This small molecule binds to this protein.
Small molecule (SMILES): CCC(CC)O[C@@H]1C=C(C(=O)O)C[C@H](N)[C@H]1NC(C)=O

Binding-site contacts:
Ligand atom C91 contacts residue ARG216 of chain 3.A at 3.6 Å.
Ligand atom C1 contacts residue ARG216 of chain 3.A at 3.8 Å.
Ligand atom C5 contacts residue ASP75 of chain 3.A at 3.6 Å.
Ligand atom C91 contacts residue GLU200 of chain 3.A at 2.7 Å.
Ligand atom C9 contacts residue ARG216 of chain 3.A at 3.6 Å.
Ligand atom O10 contacts residue ARG76 of chain 3.A at 2.7 Å (salt-bridge).
Ligand atom C10 contacts residue ARG76 of chain 3.A at 3.7 Å.
Ligand atom C6 contacts residue TYR330 of chain 3.A at 3.6 Å (hydrophobic).
Ligand atom C4 contacts residue GLU43 of chain 3.A at 3.4 Å.
Ligand atom O10 contacts residue ASP75 of chain 3.A at 3.2 Å.
Ligand atom C4 contacts residue TYR330 of chain 3.A at 3.3 Å (hydrophobic).
Ligand atom O1A contacts residue ARG216 of chain 3.A at 3.1 Å (salt-bridge).
Ligand atom C10 contacts residue ASP75 of chain 3.A at 3.8 Å.
Ligand atom C3 contacts residue ASP75 of chain 3.A at 3.2 Å.
Ligand atom C82 contacts residue ARG148 of chain 3.A at 3.6 Å.
Ligand atom N4 contacts residue ASP75 of chain 3.A at 2.8 Å (salt-bridge).
Ligand atom O1A contacts residue TYR330 of chain 3.A at 3.6 Å (h-bond).
Ligand atom C82 contacts residue ILE146 of chain 3.A at 3.9 Å (hydrophobic).
Ligand atom C5 contacts residue TYR330 of chain 3.A at 4.0 Å (hydrophobic).
Ligand atom C1 contacts residue TYR330 of chain 3.A at 3.0 Å (hydrophobic).
Ligand atom C81 contacts residue ALA170 of chain 3.A at 4.0 Å (hydrophobic).
Ligand atom O1B contacts residue ARG295 of chain 3.A at 2.9 Å (salt-bridge).
Ligand atom C11 contacts residue TRP102 of chain 3.A at 3.9 Å (hydrophobic).
Ligand atom C11 contacts residue ARG76 of chain 3.A at 3.8 Å.
Ligand atom C81 contacts residue ARG148 of chain 3.A at 3.8 Å.
Ligand atom C3 contacts residue GLU43 of chain 3.A at 3.8 Å.
Ligand atom C3 contacts residue TYR330 of chain 3.A at 3.3 Å (hydrophobic).
Ligand atom O1B contacts residue TYR330 of chain 3.A at 3.3 Å (h-bond).
Ligand atom C1 contacts residue ARG295 of chain 3.A at 3.3 Å.
Ligand atom O1B contacts residue ARG42 of chain 3.A at 3.3 Å (salt-bridge).
Ligand atom N4 contacts residue GLU43 of chain 3.A at 2.5 Å (salt-bridge).
Ligand atom C7 contacts residue ARG216 of chain 3.A at 4.0 Å.
Ligand atom O1A contacts residue HIS271 of chain 3.A at 3.3 Å.
Ligand atom C2 contacts residue TYR330 of chain 3.A at 2.9 Å (hydrophobic).
Ligand atom C7 contacts residue TYR330 of chain 3.A at 3.3 Å (hydrophobic).
Ligand atom C4 contacts residue ASP75 of chain 3.A at 3.4 Å.
Ligand atom C91 contacts residue ASN218 of chain 3.A at 4.0 Å.
Ligand atom O1A contacts residue ARG295 of chain 3.A at 2.8 Å (salt-bridge).
Ligand atom C6 contacts residue GLU201 of chain 3.A at 3.8 Å.
Ligand atom C3 contacts residue ARG42 of chain 3.A at 3.5 Å.

Sequence of chain 3.A:
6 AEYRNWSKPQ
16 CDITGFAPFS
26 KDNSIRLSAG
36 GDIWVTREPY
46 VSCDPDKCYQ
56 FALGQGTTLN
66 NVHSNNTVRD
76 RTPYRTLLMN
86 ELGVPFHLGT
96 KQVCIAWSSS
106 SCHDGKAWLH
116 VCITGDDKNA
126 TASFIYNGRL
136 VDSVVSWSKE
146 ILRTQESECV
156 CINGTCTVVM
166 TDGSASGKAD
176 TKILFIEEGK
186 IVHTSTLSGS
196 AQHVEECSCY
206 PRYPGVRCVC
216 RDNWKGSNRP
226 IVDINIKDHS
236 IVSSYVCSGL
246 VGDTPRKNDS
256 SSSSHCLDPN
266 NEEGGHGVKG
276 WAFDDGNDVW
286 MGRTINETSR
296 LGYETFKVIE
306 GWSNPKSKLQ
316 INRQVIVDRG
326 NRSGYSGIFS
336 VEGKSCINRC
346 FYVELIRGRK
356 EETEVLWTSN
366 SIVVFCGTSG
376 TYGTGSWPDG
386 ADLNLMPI